Sequence of chain 1.B:
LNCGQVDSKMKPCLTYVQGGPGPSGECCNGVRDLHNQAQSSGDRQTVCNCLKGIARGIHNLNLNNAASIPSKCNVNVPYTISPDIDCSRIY

Binding-site contacts:
Ligand atom C12 contacts residue ASP7 of chain 1.B at 3.4 Å.
Ligand atom O2 contacts residue GLY53 of chain 1.B at 3.7 Å.
Ligand atom C14 contacts residue ILE58 of chain 1.B at 3.9 Å (hydrophobic).
Ligand atom C14 contacts residue CYS13 of chain 1.B at 4.2 Å (hydrophobic).
Ligand atom C5 contacts residue GLY57 of chain 1.B at 4.0 Å.
Ligand atom C11 contacts residue ASP7 of chain 1.B at 3.0 Å.
Ligand atom C10 contacts residue ASP7 of chain 1.B at 2.5 Å.
Ligand atom C13 contacts residue LEU14 of chain 1.B at 4.2 Å (hydrophobic).
Ligand atom C10 contacts residue LYS11 of chain 1.B at 4.0 Å.
Ligand atom C11 contacts residue LYS11 of chain 1.B at 3.5 Å.
Ligand atom C1 contacts residue GLY53 of chain 1.B at 4.1 Å.
Ligand atom C18 contacts residue ILE58 of chain 1.B at 4.1 Å (hydrophobic).
Ligand atom C16 contacts residue MET10 of chain 1.B at 3.8 Å (hydrophobic).
Ligand atom C8 contacts residue ASP7 of chain 1.B at 2.4 Å.
Ligand atom C18 contacts residue ALA55 of chain 1.B at 3.8 Å (hydrophobic).
Ligand atom C6 contacts residue ILE54 of chain 1.B at 4.0 Å (hydrophobic).
Ligand atom C17 contacts residue ILE81 of chain 1.B at 3.9 Å (hydrophobic).
Ligand atom O10 contacts residue LYS11 of chain 1.B at 4.0 Å.
Ligand atom C2 contacts residue GLY53 of chain 1.B at 3.5 Å.
Ligand atom C13 contacts residue ILE58 of chain 1.B at 4.2 Å (hydrophobic).
Ligand atom C17 contacts residue MET10 of chain 1.B at 4.2 Å (hydrophobic).
Ligand atom C4 contacts residue ILE54 of chain 1.B at 3.8 Å (hydrophobic).
Ligand atom C9 contacts residue ASP7 of chain 1.B at 1.4 Å.
Ligand atom C13 contacts residue MET10 of chain 1.B at 3.5 Å (hydrophobic).
Ligand atom O10 contacts residue ASP7 of chain 1.B at 3.6 Å.
Ligand atom C4 contacts residue GLY53 of chain 1.B at 3.7 Å.
Ligand atom C3 contacts residue GLY53 of chain 1.B at 4.0 Å.
Ligand atom C17 contacts residue LEU51 of chain 1.B at 3.8 Å (hydrophobic).
Ligand atom C15 contacts residue ILE54 of chain 1.B at 3.5 Å (hydrophobic).
Ligand atom C18 contacts residue ILE81 of chain 1.B at 3.7 Å (hydrophobic).
Ligand atom C7 contacts residue ASP7 of chain 1.B at 3.1 Å.
Ligand atom C8 contacts residue ILE54 of chain 1.B at 4.1 Å (hydrophobic).
Ligand atom C13 contacts residue LYS11 of chain 1.B at 4.1 Å.
Ligand atom C2 contacts residue ILE54 of chain 1.B at 4.1 Å (hydrophobic).
Ligand atom C12 contacts residue ILE54 of chain 1.B at 3.9 Å (hydrophobic).
Ligand atom C6 contacts residue GLY57 of chain 1.B at 3.9 Å.
Ligand atom C14 contacts residue MET10 of chain 1.B at 3.5 Å (hydrophobic).
Ligand atom C15 contacts residue ILE58 of chain 1.B at 3.4 Å (hydrophobic).
Ligand atom C12 contacts residue MET10 of chain 1.B at 4.2 Å (hydrophobic).
Ligand atom C12 contacts residue LYS11 of chain 1.B at 4.2 Å.

This small molecule binds to this protein.
Small molecule (SMILES): CCCCC/C=C/CC(=O)CCCCCCCCC(=O)O